The small molecule below binds the protein below.
Small molecule (SMILES): CC(C)CCC[C@@H](C)[C@H]1CC[C@H]2[C@@H]3CC=C4C[C@@H](OC(=O)CCC(=O)O)CC[C@]4(C)[C@H]3CC[C@]12C

Binding-site contacts:
Ligand atom CAB contacts residue LEU287 of chain 1.B at 3.6 Å (hydrophobic).
Ligand atom OAW contacts residue GLN221 of chain 1.B at 3.9 Å.
Ligand atom CAN contacts residue PRO231 of chain 1.B at 4.5 Å (hydrophobic).
Ligand atom OAH contacts residue GLN221 of chain 1.B at 4.3 Å.
Ligand atom CAP contacts residue LEU284 of chain 1.B at 4.0 Å (hydrophobic).
Ligand atom CAZ contacts residue GLN221 of chain 1.B at 4.0 Å.
Ligand atom CAQ contacts residue LEU284 of chain 1.B at 4.5 Å (hydrophobic).
Ligand atom CAR contacts residue LEU225 of chain 1.B at 4.3 Å (hydrophobic).
Ligand atom CAR contacts residue GLN221 of chain 1.B at 4.2 Å.
Ligand atom CBH contacts residue GLN221 of chain 1.B at 4.3 Å.
Ligand atom CAE contacts residue LEU284 of chain 1.B at 4.0 Å (hydrophobic).
Ligand atom CBC contacts residue GLN221 of chain 1.B at 4.0 Å.
Ligand atom CAV contacts residue GLN221 of chain 1.B at 3.3 Å.
Ligand atom CAS contacts residue LEU225 of chain 1.B at 3.8 Å (hydrophobic).
Ligand atom CBA contacts residue TYR829 of chain 1.B at 4.2 Å (hydrophobic).
Ligand atom CAE contacts residue LEU224 of chain 1.B at 4.0 Å (hydrophobic).
Ligand atom CAA contacts residue TYR829 of chain 1.B at 3.2 Å (hydrophobic).
Ligand atom CAA contacts residue PRO231 of chain 1.B at 4.0 Å (hydrophobic).
Ligand atom CAD contacts residue GLN221 of chain 1.B at 3.4 Å.
Ligand atom CAT contacts residue LEU225 of chain 1.B at 3.6 Å (hydrophobic).
Ligand atom CBA contacts residue LEU284 of chain 1.B at 4.0 Å (hydrophobic).
Ligand atom CBH contacts residue LEU225 of chain 1.B at 4.5 Å (hydrophobic).
Ligand atom CBB contacts residue THR228 of chain 1.B at 4.3 Å.
Ligand atom CAA contacts residue LEU284 of chain 1.B at 4.3 Å (hydrophobic).
Ligand atom CAB contacts residue LEU284 of chain 1.B at 3.3 Å (hydrophobic).
Ligand atom CAD contacts residue LEU225 of chain 1.B at 4.5 Å (hydrophobic).
Ligand atom CAC contacts residue THR228 of chain 1.B at 3.6 Å.

Sequence of chain 1.B:
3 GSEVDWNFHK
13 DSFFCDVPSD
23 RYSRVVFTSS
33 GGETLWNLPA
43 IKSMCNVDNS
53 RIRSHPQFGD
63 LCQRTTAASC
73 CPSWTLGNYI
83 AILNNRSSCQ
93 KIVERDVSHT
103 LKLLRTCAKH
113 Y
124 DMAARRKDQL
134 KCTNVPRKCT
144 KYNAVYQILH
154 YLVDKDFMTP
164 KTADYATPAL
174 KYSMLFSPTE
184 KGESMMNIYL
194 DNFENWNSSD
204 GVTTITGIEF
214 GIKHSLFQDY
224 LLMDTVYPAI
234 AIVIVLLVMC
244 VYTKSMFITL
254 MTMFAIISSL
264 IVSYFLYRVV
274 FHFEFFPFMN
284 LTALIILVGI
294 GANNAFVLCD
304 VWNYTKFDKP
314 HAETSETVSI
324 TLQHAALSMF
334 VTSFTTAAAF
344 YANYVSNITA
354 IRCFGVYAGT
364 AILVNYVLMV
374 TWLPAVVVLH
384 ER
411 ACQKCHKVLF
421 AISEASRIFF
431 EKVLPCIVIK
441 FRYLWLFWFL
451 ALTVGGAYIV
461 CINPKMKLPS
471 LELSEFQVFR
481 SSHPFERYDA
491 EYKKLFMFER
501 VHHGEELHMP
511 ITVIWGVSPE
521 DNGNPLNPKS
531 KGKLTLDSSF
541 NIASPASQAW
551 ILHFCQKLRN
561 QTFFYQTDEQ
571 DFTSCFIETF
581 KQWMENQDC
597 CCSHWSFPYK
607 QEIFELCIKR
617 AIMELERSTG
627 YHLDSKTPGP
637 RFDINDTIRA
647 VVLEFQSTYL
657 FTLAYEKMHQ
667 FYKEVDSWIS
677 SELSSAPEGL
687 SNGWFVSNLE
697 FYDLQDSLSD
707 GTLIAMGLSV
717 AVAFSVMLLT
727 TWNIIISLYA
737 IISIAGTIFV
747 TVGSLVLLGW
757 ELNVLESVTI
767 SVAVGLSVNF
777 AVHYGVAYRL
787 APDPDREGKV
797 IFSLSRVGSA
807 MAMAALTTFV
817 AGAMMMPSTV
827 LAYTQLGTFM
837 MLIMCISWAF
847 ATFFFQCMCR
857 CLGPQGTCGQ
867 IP